Binding-site contacts:
Ligand atom O3 contacts residue LEU219 of chain 1.B at 4.2 Å.
Ligand atom C12 contacts residue ILE193 of chain 1.B at 3.7 Å (hydrophobic).
Ligand atom C17 contacts residue GLY25 of chain 1.B at 4.2 Å.
Ligand atom C16 contacts residue HIS246 of chain 1.B at 3.1 Å.
Ligand atom O1 contacts residue PHE26 of chain 1.B at 3.9 Å.
Ligand atom O2 contacts residue CYS190 of chain 1.B at 4.0 Å.
Ligand atom O4 contacts residue HIS246 of chain 1.B at 3.5 Å (h-bond).
Ligand atom O4 contacts residue ALA95 of chain 1.B at 3.5 Å.
Ligand atom C3 contacts residue TYR143 of chain 1.B at 3.9 Å (hydrophobic).
Ligand atom C4 contacts residue TYR143 of chain 1.B at 3.3 Å (hydrophobic).
Ligand atom C13 contacts residue HIS246 of chain 1.B at 3.4 Å.
Ligand atom C10 contacts residue PHE26 of chain 1.B at 4.2 Å (hydrophobic).
Ligand atom C17 contacts residue ALA95 of chain 1.B at 3.5 Å (hydrophobic).
Ligand atom C17 contacts residue LEU96 of chain 1.B at 3.2 Å (hydrophobic).
Ligand atom C5 contacts residue MET146 of chain 1.B at 3.6 Å (hydrophobic).
Ligand atom C15 contacts residue PHE26 of chain 1.B at 3.7 Å (hydrophobic).
Ligand atom O4 contacts residue GLY25 of chain 1.B at 3.5 Å.
Ligand atom C16 contacts residue ALA95 of chain 1.B at 3.5 Å (hydrophobic).
Ligand atom C16 contacts residue PHE26 of chain 1.B at 3.6 Å (hydrophobic).
Ligand atom C5 contacts residue CYS190 of chain 1.B at 3.6 Å (hydrophobic).
Ligand atom O1 contacts residue LEU219 of chain 1.B at 4.2 Å.
Ligand atom C11 contacts residue ILE193 of chain 1.B at 4.2 Å (hydrophobic).
Ligand atom C14 contacts residue HIS246 of chain 1.B at 4.1 Å.
Ligand atom C7 contacts residue CYS190 of chain 1.B at 3.5 Å (hydrophobic).
Ligand atom C15 contacts residue ALA95 of chain 1.B at 3.5 Å (hydrophobic).
Ligand atom C13 contacts residue LEU219 of chain 1.B at 4.2 Å (hydrophobic).
Ligand atom O5 contacts residue HIS246 of chain 1.B at 2.6 Å (h-bond).
Ligand atom C15 contacts residue HIS246 of chain 1.B at 3.9 Å.
Ligand atom C17 contacts residue PHE26 of chain 1.B at 3.3 Å (hydrophobic).
Ligand atom C2 contacts residue VAL139 of chain 1.B at 3.5 Å (hydrophobic).
Ligand atom O4 contacts residue PHE26 of chain 1.B at 2.7 Å (h-bond).
Ligand atom C3 contacts residue VAL139 of chain 1.B at 3.4 Å (hydrophobic).
Ligand atom C14 contacts residue ILE193 of chain 1.B at 4.3 Å (hydrophobic).
Ligand atom C4 contacts residue VAL139 of chain 1.B at 4.2 Å (hydrophobic).
Ligand atom C6 contacts residue CYS190 of chain 1.B at 4.0 Å (hydrophobic).
Ligand atom C4 contacts residue MET146 of chain 1.B at 3.9 Å (hydrophobic).
Ligand atom C17 contacts residue ILE193 of chain 1.B at 3.8 Å (hydrophobic).
Ligand atom O5 contacts residue LEU219 of chain 1.B at 4.0 Å.
Ligand atom O4 contacts residue HIS94 of chain 1.B at 4.3 Å.
Ligand atom C15 contacts residue LEU96 of chain 1.B at 4.2 Å (hydrophobic).

Sequence of chain 1.B:
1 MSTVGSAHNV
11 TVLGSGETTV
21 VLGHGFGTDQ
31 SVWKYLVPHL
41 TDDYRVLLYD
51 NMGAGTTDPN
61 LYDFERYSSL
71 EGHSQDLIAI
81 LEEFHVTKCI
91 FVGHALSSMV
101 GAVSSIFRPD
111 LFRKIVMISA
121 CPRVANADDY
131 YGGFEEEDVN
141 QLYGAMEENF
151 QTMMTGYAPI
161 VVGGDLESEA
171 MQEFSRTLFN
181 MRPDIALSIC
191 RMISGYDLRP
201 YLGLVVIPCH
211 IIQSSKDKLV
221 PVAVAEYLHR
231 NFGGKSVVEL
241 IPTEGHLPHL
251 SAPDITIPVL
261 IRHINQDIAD

This protein binds this small molecule.
Small molecule (SMILES): CC1=C[C@H](OC[C@@H]2C(=O)O[C@@H]3c4ccccc4C[C@H]23)OC1=O